This protein binds this small molecule.
Small molecule (SMILES): CC(=O)N[C@@H]1[C@@H](O)[C@H](O)[C@@H](CO)O[C@H]1O

Sequence of chain 1.B:
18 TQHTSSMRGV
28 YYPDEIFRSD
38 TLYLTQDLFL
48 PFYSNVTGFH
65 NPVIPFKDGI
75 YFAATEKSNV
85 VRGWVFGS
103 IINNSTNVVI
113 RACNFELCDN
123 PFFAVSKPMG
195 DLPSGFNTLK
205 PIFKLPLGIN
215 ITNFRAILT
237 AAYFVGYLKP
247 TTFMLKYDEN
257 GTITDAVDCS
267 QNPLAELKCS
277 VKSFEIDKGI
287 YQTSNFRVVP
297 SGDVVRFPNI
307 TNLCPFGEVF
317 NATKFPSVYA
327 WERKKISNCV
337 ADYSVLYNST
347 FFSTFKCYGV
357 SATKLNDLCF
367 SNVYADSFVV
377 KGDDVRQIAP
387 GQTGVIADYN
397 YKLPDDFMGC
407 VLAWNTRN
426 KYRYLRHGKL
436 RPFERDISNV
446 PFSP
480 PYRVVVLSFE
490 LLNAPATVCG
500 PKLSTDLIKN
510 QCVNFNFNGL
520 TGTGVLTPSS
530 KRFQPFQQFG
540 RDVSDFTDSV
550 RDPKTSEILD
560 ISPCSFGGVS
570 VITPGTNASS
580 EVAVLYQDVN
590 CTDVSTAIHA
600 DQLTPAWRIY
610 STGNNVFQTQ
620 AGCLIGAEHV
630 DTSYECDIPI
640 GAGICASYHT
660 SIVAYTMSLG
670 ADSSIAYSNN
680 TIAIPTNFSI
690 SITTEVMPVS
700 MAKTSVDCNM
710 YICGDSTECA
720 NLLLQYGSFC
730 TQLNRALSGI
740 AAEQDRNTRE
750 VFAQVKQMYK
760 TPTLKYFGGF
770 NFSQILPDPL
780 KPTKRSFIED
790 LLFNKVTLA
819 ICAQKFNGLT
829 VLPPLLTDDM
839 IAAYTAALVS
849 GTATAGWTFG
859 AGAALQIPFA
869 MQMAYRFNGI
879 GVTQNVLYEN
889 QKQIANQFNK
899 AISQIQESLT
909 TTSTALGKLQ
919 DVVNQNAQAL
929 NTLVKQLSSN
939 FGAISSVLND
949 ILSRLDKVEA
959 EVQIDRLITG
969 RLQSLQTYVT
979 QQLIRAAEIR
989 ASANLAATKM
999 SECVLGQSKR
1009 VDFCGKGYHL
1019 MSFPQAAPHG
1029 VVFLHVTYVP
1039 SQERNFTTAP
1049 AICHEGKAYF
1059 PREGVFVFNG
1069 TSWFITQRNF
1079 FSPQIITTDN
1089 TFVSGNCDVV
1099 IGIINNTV

Binding-site contacts:
Ligand atom O7 contacts residue ALA326 of chain 1.B at 3.5 Å.
Ligand atom C7 contacts residue ASN145 of chain 1.A at 3.9 Å.
Ligand atom C8 contacts residue ASN145 of chain 1.A at 4.4 Å.
Ligand atom O7 contacts residue TYR325 of chain 1.B at 4.2 Å.
Ligand atom O6 contacts residue ASN145 of chain 1.A at 3.5 Å (h-bond).
Ligand atom C7 contacts residue ILE442 of chain 1.B at 4.4 Å (hydrophobic).
Ligand atom O7 contacts residue ILE442 of chain 1.B at 3.8 Å.
Ligand atom C1 contacts residue ASN145 of chain 1.A at 1.4 Å.
Ligand atom N2 contacts residue ILE442 of chain 1.B at 4.4 Å.
Ligand atom O5 contacts residue ASN145 of chain 1.A at 2.4 Å (h-bond).
Ligand atom C6 contacts residue ASN145 of chain 1.A at 4.0 Å.
Ligand atom N2 contacts residue ASN145 of chain 1.A at 2.9 Å (h-bond).
Ligand atom C2 contacts residue ASN145 of chain 1.A at 2.5 Å.
Ligand atom O6 contacts residue PHE144 of chain 1.A at 4.3 Å.
Ligand atom C4 contacts residue ASN145 of chain 1.A at 4.3 Å.
Ligand atom C5 contacts residue ASN145 of chain 1.A at 3.6 Å.
Ligand atom C3 contacts residue ASN145 of chain 1.A at 3.8 Å.

Sequence of chain 1.A:
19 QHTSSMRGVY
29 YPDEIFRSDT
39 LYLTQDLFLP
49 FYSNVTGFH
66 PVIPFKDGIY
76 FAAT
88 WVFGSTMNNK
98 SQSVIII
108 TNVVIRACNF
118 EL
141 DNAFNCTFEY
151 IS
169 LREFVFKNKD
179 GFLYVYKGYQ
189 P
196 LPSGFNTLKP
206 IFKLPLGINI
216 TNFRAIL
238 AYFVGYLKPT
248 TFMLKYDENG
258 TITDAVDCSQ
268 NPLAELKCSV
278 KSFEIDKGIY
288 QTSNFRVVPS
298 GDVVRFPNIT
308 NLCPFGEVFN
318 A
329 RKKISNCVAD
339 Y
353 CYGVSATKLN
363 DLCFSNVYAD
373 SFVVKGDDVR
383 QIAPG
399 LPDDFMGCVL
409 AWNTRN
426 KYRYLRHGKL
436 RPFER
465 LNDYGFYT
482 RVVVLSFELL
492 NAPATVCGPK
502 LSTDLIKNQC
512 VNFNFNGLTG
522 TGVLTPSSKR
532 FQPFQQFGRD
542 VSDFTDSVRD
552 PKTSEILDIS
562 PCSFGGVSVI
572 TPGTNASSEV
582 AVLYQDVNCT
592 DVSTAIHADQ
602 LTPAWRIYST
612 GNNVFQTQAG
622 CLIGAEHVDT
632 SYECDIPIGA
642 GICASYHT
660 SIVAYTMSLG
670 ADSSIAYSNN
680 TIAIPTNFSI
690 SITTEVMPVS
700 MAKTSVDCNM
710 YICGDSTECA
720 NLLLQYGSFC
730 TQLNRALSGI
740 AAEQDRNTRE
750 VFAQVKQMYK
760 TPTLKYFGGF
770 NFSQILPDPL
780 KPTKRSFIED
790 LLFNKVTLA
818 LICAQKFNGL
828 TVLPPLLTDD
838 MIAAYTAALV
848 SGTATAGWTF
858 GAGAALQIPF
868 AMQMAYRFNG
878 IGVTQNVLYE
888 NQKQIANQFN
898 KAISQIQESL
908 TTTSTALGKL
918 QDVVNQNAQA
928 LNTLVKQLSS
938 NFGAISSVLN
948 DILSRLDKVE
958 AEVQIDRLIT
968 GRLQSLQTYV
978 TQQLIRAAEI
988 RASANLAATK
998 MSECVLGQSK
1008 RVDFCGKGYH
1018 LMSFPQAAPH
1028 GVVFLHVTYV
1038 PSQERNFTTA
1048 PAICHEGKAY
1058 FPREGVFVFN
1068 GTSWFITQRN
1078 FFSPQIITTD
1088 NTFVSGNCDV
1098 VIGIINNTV